A protein and the small-molecule ligand that binds it are described below.
Small molecule (SMILES): Nc1nc2c(ncn2[C@@H]2O[C@H](CO[P](=O)(O)O[P](=O)(O)NP(=O)(O)O)[C@@H](O)[C@H]2O)c(=O)[nH]1

Binding-site contacts:
Ligand atom O5' contacts residue THR26 of chain 1.A at 3.2 Å (h-bond).
Ligand atom O6 contacts residue ASP126 of chain 1.A at 3.5 Å (salt-bridge).
Ligand atom O3G contacts residue GLY69 of chain 1.A at 2.6 Å (h-bond).
Ligand atom O1G contacts residue TYR40 of chain 1.A at 2.7 Å (h-bond).
Ligand atom O2G contacts residue MG1 of chain 1.N at 1.9 Å.
Ligand atom N2 contacts residue ASP126 of chain 1.A at 3.2 Å (salt-bridge).
Ligand atom PG contacts residue MG1 of chain 1.N at 3.2 Å.
Ligand atom O2G contacts residue THR43 of chain 1.A at 2.8 Å (h-bond).
Ligand atom O6 contacts residue ASN123 of chain 1.A at 3.2 Å (h-bond).
Ligand atom O6 contacts residue LYS153 of chain 1.A at 3.2 Å (salt-bridge).
Ligand atom O6 contacts residue SER151 of chain 1.A at 3.3 Å (h-bond).
Ligand atom O1A contacts residue THR25 of chain 1.A at 3.2 Å (h-bond).
Ligand atom O1B contacts residue THR22 of chain 1.A at 3.2 Å (h-bond).
Ligand atom O2A contacts residue TYR40 of chain 1.A at 3.4 Å.
Ligand atom C5' contacts residue GLY21 of chain 1.A at 3.5 Å.
Ligand atom O4' contacts residue LYS124 of chain 1.A at 2.9 Å (salt-bridge).
Ligand atom PA contacts residue THR26 of chain 1.A at 3.4 Å.
Ligand atom N3B contacts residue TYR40 of chain 1.A at 3.5 Å.
Ligand atom O2' contacts residue LYS38 of chain 1.A at 3.2 Å (salt-bridge).
Ligand atom N7 contacts residue ASN123 of chain 1.A at 3.1 Å (h-bond).
Ligand atom C2' contacts residue THR26 of chain 1.A at 3.5 Å.
Ligand atom O2B contacts residue THR25 of chain 1.A at 2.9 Å (h-bond).
Ligand atom O3G contacts residue LYS24 of chain 1.A at 2.8 Å (salt-bridge).
Ligand atom N3B contacts residue MG1 of chain 1.N at 3.4 Å.
Ligand atom O2B contacts residue LYS24 of chain 1.A at 3.5 Å (salt-bridge).
Ligand atom O3G contacts residue GLY20 of chain 1.A at 3.5 Å.
Ligand atom N1 contacts residue ASP126 of chain 1.A at 3.0 Å (salt-bridge).
Ligand atom O3' contacts residue LYS38 of chain 1.A at 2.6 Å (salt-bridge).
Ligand atom O1G contacts residue ALA42 of chain 1.A at 3.4 Å.
Ligand atom O1A contacts residue THR26 of chain 1.A at 2.7 Å (h-bond).
Ligand atom O6 contacts residue ALA152 of chain 1.A at 3.0 Å (h-bond).
Ligand atom O1B contacts residue GLY23 of chain 1.A at 3.0 Å (h-bond).
Ligand atom O1A contacts residue GLY23 of chain 1.A at 3.2 Å.
Ligand atom O2B contacts residue MG1 of chain 1.N at 2.2 Å.
Ligand atom N3B contacts residue GLY21 of chain 1.A at 3.1 Å (h-bond).
Ligand atom C3' contacts residue LYS38 of chain 1.A at 3.5 Å.
Ligand atom PB contacts residue MG1 of chain 1.N at 3.4 Å.
Ligand atom O1B contacts residue LYS24 of chain 1.A at 2.9 Å (salt-bridge).
Ligand atom O2' contacts residue GLU37 of chain 1.A at 2.8 Å (salt-bridge).
Ligand atom O3A contacts residue GLY23 of chain 1.A at 3.3 Å (h-bond).

Sequence of chain 1.A:
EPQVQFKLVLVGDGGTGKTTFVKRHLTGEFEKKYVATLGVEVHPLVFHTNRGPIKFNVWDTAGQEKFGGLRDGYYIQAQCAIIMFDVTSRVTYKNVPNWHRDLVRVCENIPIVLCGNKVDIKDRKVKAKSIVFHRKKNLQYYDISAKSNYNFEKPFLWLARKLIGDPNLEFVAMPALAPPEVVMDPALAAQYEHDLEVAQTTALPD